Sequence of chain 1.A:
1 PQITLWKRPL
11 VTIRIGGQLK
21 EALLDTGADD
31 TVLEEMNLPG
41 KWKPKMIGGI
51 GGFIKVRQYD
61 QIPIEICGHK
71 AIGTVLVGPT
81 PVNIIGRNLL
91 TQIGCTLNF

Binding-site contacts:
Ligand atom C4 contacts residue GLY48 of chain 1.B at 3.3 Å.
Ligand atom C23 contacts residue ILE50 of chain 1.B at 3.6 Å (hydrophobic).
Ligand atom O18 contacts residue ASP25 of chain 1.A at 2.7 Å (salt-bridge).
Ligand atom C32 contacts residue ASP25 of chain 1.B at 3.2 Å.
Ligand atom C24 contacts residue ASP30 of chain 1.A at 3.7 Å.
Ligand atom N20 contacts residue GLY27 of chain 1.A at 3.3 Å (h-bond).
Ligand atom O1 contacts residue ASP30 of chain 1.B at 3.2 Å (salt-bridge).
Ligand atom C25 contacts residue ASP30 of chain 1.A at 3.3 Å.
Ligand atom C14 contacts residue GLY27 of chain 1.B at 3.5 Å.
Ligand atom C44 contacts residue PRO81 of chain 1.A at 3.3 Å (hydrophobic).
Ligand atom C12 contacts residue GLY27 of chain 1.B at 3.3 Å.
Ligand atom C43 contacts residue GLY49 of chain 1.B at 3.6 Å.
Ligand atom C36 contacts residue VAL82 of chain 1.B at 3.5 Å (hydrophobic).
Ligand atom O27 contacts residue ASP29 of chain 1.A at 3.4 Å (salt-bridge).
Ligand atom C42 contacts residue GLY48 of chain 1.B at 3.5 Å.
Ligand atom C44 contacts residue GLY49 of chain 1.B at 3.3 Å.
Ligand atom C37 contacts residue GLY27 of chain 1.A at 3.5 Å.
Ligand atom O18 contacts residue GLY27 of chain 1.A at 3.4 Å.
Ligand atom C23 contacts residue ALA28 of chain 1.A at 3.5 Å (hydrophobic).
Ligand atom C17 contacts residue ASP25 of chain 1.A at 3.6 Å.
Ligand atom O9 contacts residue ILE50 of chain 1.A at 3.5 Å.
Ligand atom C16 contacts residue ASP25 of chain 1.B at 3.1 Å.
Ligand atom O10 contacts residue GLY49 of chain 1.B at 3.1 Å.
Ligand atom C43 contacts residue GLY48 of chain 1.B at 3.5 Å.
Ligand atom C17 contacts residue ASP25 of chain 1.B at 3.3 Å.
Ligand atom C7 contacts residue ALA28 of chain 1.B at 3.4 Å (hydrophobic).
Ligand atom C13 contacts residue ASP25 of chain 1.A at 3.6 Å.
Ligand atom O9 contacts residue ILE84 of chain 1.B at 3.3 Å.
Ligand atom C7 contacts residue ASP30 of chain 1.B at 3.5 Å.
Ligand atom O22 contacts residue ILE50 of chain 1.B at 3.7 Å.
Ligand atom C43 contacts residue PRO81 of chain 1.A at 3.2 Å (hydrophobic).
Ligand atom O18 contacts residue ASP25 of chain 1.B at 2.6 Å (salt-bridge).
Ligand atom C13 contacts residue GLY27 of chain 1.B at 3.5 Å.
Ligand atom C24 contacts residue VAL32 of chain 1.A at 3.7 Å (hydrophobic).
Ligand atom C35 contacts residue VAL82 of chain 1.B at 3.5 Å (hydrophobic).
Ligand atom C6 contacts residue ALA28 of chain 1.B at 3.4 Å (hydrophobic).
Ligand atom O10 contacts residue ILE50 of chain 1.A at 3.5 Å.
Ligand atom C1 contacts residue ASP30 of chain 1.B at 3.2 Å.
Ligand atom C44 contacts residue ILE50 of chain 1.B at 3.5 Å (hydrophobic).
Ligand atom C40 contacts residue VAL82 of chain 1.A at 3.6 Å (hydrophobic).

Sequence of chain 1.B:
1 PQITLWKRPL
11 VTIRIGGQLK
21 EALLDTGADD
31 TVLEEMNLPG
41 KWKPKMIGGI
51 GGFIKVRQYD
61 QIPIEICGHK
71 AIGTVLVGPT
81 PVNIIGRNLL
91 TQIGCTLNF

The protein below binds the small molecule below.
Small molecule (SMILES): COc1ccc(S(=O)(=O)N(CCCc2ccccc2)C[C@@H](O)[C@H](Cc2ccccc2)NC(=O)c2cccc(O)c2)cc1